A protein and the small-molecule ligand that binds it are described below.
Small molecule (SMILES): CC[C@H](C)[C@@H]1NC(=O)[C@H](CCCCN)NC(=O)[C@@H](NC(C)=O)CSSC[C@@H](C(N)=O)NC(=O)[C@H](CC(N)=O)NC(=O)[C@H](CC(=O)O)NC1=O

Sequence of chain 1.B:
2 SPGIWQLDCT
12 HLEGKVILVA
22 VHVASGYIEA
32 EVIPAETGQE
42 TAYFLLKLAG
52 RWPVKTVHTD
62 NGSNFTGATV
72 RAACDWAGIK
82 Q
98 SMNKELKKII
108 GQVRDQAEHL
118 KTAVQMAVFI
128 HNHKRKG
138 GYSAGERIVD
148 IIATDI

Binding-site contacts:
Ligand atom CA contacts residue THR70 of chain 1.B at 3.9 Å.
Ligand atom CA contacts residue THR70 of chain 1.B at 3.6 Å.
Ligand atom CG2 contacts residue THR119 of chain 1.A at 3.6 Å.
Ligand atom CA contacts residue GLN40 of chain 1.B at 3.8 Å.
Ligand atom OD1 contacts residue THR119 of chain 1.A at 3.4 Å (h-bond).
Ligand atom C contacts residue THR70 of chain 1.B at 3.6 Å.
Ligand atom ND2 contacts residue GLN40 of chain 1.B at 3.6 Å.
Ligand atom CB contacts residue THR119 of chain 1.A at 3.5 Å.
Ligand atom N contacts residue ALA69 of chain 1.B at 3.6 Å.
Ligand atom OD2 contacts residue GLU115 of chain 1.A at 2.6 Å (salt-bridge).
Ligand atom NZ contacts residue ASP112 of chain 1.A at 3.4 Å (salt-bridge).
Ligand atom CD1 contacts residue ALA73 of chain 1.B at 3.9 Å (hydrophobic).
Ligand atom C contacts residue ALA69 of chain 1.B at 3.7 Å (hydrophobic).
Ligand atom OD2 contacts residue ALA114 of chain 1.A at 3.5 Å.
Ligand atom C contacts residue GLN113 of chain 1.A at 3.7 Å.
Ligand atom CD contacts residue GLU115 of chain 1.A at 3.8 Å.
Ligand atom CD contacts residue ALA114 of chain 1.A at 3.9 Å (hydrophobic).
Ligand atom CB contacts residue GLN40 of chain 1.B at 3.7 Å.
Ligand atom CB contacts residue GLN113 of chain 1.A at 3.8 Å.
Ligand atom CG1 contacts residue GLN113 of chain 1.A at 3.6 Å.
Ligand atom CG contacts residue HIS116 of chain 1.A at 3.8 Å.
Ligand atom CB contacts residue GLN113 of chain 1.A at 3.4 Å.
Ligand atom OD1 contacts residue GLU115 of chain 1.A at 3.3 Å (salt-bridge).
Ligand atom CE contacts residue ASP112 of chain 1.A at 2.9 Å.
Ligand atom N contacts residue THR70 of chain 1.B at 3.6 Å.
Ligand atom N contacts residue GLN113 of chain 1.A at 3.1 Å (h-bond).
Ligand atom CG contacts residue THR119 of chain 1.A at 3.8 Å.
Ligand atom CA contacts residue GLN113 of chain 1.A at 3.3 Å.
Ligand atom CB contacts residue ALA69 of chain 1.B at 3.6 Å (hydrophobic).
Ligand atom CB contacts residue GLU115 of chain 1.A at 3.4 Å.
Ligand atom ND2 contacts residue GLU115 of chain 1.A at 3.5 Å (salt-bridge).
Ligand atom O contacts residue GLN40 of chain 1.B at 3.1 Å (h-bond).
Ligand atom N contacts residue THR70 of chain 1.B at 3.0 Å (h-bond).
Ligand atom N contacts residue SO41 of chain 1.P at 3.4 Å (h-bond).
Ligand atom CG contacts residue GLU115 of chain 1.A at 3.3 Å.
Ligand atom O contacts residue THR70 of chain 1.B at 3.3 Å.
Ligand atom CA contacts residue THR70 of chain 1.B at 3.8 Å.
Ligand atom CG contacts residue GLN40 of chain 1.B at 3.5 Å.
Ligand atom OD1 contacts residue HIS116 of chain 1.A at 2.9 Å (h-bond).
Ligand atom SG contacts residue ALA69 of chain 1.B at 3.7 Å.

Sequence of chain 1.A:
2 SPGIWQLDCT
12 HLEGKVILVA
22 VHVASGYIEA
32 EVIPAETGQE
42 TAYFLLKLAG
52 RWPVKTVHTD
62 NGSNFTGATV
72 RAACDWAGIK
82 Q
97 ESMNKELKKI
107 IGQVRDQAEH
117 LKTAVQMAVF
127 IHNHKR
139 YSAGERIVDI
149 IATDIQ